Sequence of chain 1.A:
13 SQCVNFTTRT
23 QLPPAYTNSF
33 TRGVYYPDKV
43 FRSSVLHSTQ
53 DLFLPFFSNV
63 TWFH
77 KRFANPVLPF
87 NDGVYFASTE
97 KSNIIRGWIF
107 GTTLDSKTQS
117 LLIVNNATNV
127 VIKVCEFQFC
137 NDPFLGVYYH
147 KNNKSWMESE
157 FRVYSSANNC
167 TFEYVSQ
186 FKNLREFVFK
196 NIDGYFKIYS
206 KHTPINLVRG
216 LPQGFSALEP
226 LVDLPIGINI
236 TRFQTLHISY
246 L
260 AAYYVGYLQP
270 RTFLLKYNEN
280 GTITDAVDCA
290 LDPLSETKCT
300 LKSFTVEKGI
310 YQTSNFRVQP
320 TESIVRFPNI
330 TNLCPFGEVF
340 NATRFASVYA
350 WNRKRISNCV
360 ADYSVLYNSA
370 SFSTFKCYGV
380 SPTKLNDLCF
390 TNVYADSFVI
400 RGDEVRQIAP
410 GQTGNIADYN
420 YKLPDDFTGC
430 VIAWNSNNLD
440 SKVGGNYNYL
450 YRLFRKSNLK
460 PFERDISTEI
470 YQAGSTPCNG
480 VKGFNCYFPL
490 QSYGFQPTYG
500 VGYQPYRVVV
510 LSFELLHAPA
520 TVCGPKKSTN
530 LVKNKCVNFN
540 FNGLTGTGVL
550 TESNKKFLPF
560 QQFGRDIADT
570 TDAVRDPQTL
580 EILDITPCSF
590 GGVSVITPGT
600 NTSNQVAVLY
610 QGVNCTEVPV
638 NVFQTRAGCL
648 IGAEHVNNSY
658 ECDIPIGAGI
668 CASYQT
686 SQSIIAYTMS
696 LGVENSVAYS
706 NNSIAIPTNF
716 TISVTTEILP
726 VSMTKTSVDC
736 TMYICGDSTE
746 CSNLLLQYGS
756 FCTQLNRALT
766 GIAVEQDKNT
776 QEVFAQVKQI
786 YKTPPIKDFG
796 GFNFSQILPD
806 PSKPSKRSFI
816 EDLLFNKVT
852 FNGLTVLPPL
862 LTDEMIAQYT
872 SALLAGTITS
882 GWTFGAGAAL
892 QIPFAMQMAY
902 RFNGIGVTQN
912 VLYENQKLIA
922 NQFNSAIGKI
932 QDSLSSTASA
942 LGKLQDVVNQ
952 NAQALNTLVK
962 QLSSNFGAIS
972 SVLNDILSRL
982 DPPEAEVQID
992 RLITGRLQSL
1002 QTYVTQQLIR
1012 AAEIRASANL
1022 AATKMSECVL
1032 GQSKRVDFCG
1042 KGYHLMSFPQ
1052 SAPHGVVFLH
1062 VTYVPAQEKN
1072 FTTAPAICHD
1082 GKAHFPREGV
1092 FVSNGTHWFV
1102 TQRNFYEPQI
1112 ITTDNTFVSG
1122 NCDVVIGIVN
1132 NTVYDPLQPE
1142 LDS

A small-molecule ligand and the protein it binds are described below.
Small molecule (SMILES): CC(=O)N[C@@H]1[C@@H](O)[C@H](O)[C@@H](CO)O[C@H]1O

Binding-site contacts:
Ligand atom C8 contacts residue GLN641 of chain 1.A at 4.3 Å.
Ligand atom C1 contacts residue THR615 of chain 1.A at 4.3 Å.
Ligand atom O7 contacts residue ASN613 of chain 1.A at 4.2 Å.
Ligand atom O5 contacts residue THR615 of chain 1.A at 4.1 Å.
Ligand atom O5 contacts residue ASN613 of chain 1.A at 2.4 Å (h-bond).
Ligand atom C1 contacts residue ASN613 of chain 1.A at 1.4 Å.
Ligand atom C5 contacts residue ASN613 of chain 1.A at 3.7 Å.
Ligand atom N2 contacts residue ASN613 of chain 1.A at 2.9 Å (h-bond).
Ligand atom C2 contacts residue ASN613 of chain 1.A at 2.4 Å.
Ligand atom C7 contacts residue ASN613 of chain 1.A at 3.8 Å.
Ligand atom C4 contacts residue ASN613 of chain 1.A at 4.2 Å.
Ligand atom C3 contacts residue ASN613 of chain 1.A at 3.8 Å.